Binding-site contacts:
Ligand atom N2 contacts residue ASN125 of chain 1.A at 2.7 Å (h-bond).
Ligand atom C7 contacts residue ASN125 of chain 1.A at 3.3 Å.
Ligand atom C4 contacts residue ASN125 of chain 1.A at 4.2 Å.
Ligand atom C8 contacts residue ASN125 of chain 1.A at 4.4 Å.
Ligand atom O6 contacts residue ASN113 of chain 1.A at 3.9 Å.
Ligand atom C3 contacts residue ASN125 of chain 1.A at 3.7 Å.
Ligand atom O7 contacts residue ASN125 of chain 1.A at 3.5 Å (h-bond).
Ligand atom O5 contacts residue ASN113 of chain 1.A at 3.4 Å.
Ligand atom C2 contacts residue ASN125 of chain 1.A at 2.3 Å.
Ligand atom C6 contacts residue ASN113 of chain 1.A at 4.0 Å.
Ligand atom C5 contacts residue ASN125 of chain 1.A at 3.7 Å.
Ligand atom O5 contacts residue ASN125 of chain 1.A at 2.4 Å (h-bond).
Ligand atom C5 contacts residue ASN113 of chain 1.A at 4.3 Å.
Ligand atom C1 contacts residue ASN113 of chain 1.A at 4.3 Å.
Ligand atom C1 contacts residue ASN125 of chain 1.A at 1.4 Å.

Sequence of chain 1.A:
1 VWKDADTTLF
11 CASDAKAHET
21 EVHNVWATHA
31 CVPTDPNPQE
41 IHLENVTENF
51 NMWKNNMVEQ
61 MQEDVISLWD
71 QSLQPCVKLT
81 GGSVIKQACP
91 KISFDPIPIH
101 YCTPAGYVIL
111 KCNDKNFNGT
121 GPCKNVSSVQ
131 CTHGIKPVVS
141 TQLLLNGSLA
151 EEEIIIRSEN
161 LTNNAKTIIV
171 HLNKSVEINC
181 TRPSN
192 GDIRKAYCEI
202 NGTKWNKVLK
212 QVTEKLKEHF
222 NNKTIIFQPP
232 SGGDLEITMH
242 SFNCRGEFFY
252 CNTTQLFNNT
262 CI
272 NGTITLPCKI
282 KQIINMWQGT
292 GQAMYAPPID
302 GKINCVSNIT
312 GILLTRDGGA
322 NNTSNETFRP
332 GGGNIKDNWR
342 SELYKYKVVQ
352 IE

A protein and the small-molecule ligand that binds it are described below.
Small molecule (SMILES): CC(=O)N[C@@H]1[C@@H](O)[C@H](O)[C@@H](CO)O[C@H]1O